The protein below binds the small molecule below.
Small molecule (SMILES): CC(=O)N[C@H]1[C@H](O)[C@H](O)[C@@H](O[C@@H]2[C@H](O)[C@H](O[C@@H]3[C@H](O)[C@@H](O[C@@H]4[C@H](O)[C@@H](O[C@@H]5[C@H](O)[C@H](O[C@@H]6[C@H](O)[C@@H](O)O[C@H](C)[C@H]6NC(C)=O)O[C@H](CO)[C@H]5O)O[C@H](C)[C@H]4NC(C)=O)O[C@H](C)[C@H]3NC(C)=O)O[C@H](CO)[C@H]2O)O[C@@H]1C

Sequence of chain 1.E:
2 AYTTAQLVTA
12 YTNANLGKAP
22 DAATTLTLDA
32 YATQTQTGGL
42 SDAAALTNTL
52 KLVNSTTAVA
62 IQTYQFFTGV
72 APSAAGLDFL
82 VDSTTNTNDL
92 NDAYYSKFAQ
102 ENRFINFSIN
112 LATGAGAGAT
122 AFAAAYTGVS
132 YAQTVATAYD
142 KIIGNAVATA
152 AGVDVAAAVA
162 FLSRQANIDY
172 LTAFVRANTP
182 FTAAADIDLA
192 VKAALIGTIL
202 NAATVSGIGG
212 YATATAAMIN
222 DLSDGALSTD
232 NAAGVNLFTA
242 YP

Binding-site contacts:
Ligand atom O7 contacts residue ASN87 of chain 1.E at 3.4 Å (h-bond).
Ligand atom C4 contacts residue ASN111 of chain 1.E at 3.5 Å.
Ligand atom O2 contacts residue TYR65 of chain 1.E at 2.7 Å (h-bond).
Ligand atom C6 contacts residue ASN111 of chain 1.E at 3.7 Å.
Ligand atom O7 contacts residue ALA116 of chain 1.E at 3.8 Å.
Ligand atom C3 contacts residue PHE80 of chain 1.E at 3.6 Å (hydrophobic).
Ligand atom C6 contacts residue GLY117 of chain 1.E at 3.8 Å.
Ligand atom C6 contacts residue TYR65 of chain 1.E at 3.6 Å (hydrophobic).
Ligand atom C6 contacts residue ASN89 of chain 1.E at 3.7 Å.
Ligand atom C6 contacts residue ASN179 of chain 1.E at 3.3 Å.
Ligand atom O7 contacts residue ASN107 of chain 1.E at 2.5 Å (h-bond).
Ligand atom O7 contacts residue ASN89 of chain 1.E at 3.4 Å (h-bond).
Ligand atom C2 contacts residue TYR65 of chain 1.E at 3.8 Å (hydrophobic).
Ligand atom O5 contacts residue ASN111 of chain 1.E at 3.6 Å.
Ligand atom C7 contacts residue ALA116 of chain 1.E at 3.6 Å (hydrophobic).
Ligand atom O2 contacts residue TYR95 of chain 1.E at 3.6 Å.
Ligand atom N4 contacts residue ASN179 of chain 1.E at 3.5 Å.
Ligand atom O7 contacts residue SER74 of chain 1.E at 3.0 Å (h-bond).
Ligand atom O7 contacts residue GLY77 of chain 1.E at 3.4 Å.
Ligand atom O5 contacts residue PHE80 of chain 1.E at 3.8 Å.
Ligand atom O2 contacts residue TYR95 of chain 1.E at 2.2 Å (h-bond).
Ligand atom C6 contacts residue PHE99 of chain 1.E at 3.6 Å (hydrophobic).
Ligand atom C2 contacts residue TYR95 of chain 1.E at 3.4 Å (hydrophobic).
Ligand atom C6 contacts residue TYR95 of chain 1.E at 3.6 Å (hydrophobic).
Ligand atom O7 contacts residue PRO73 of chain 1.E at 3.7 Å.
Ligand atom O2 contacts residue ASN111 of chain 1.E at 3.8 Å.
Ligand atom C2 contacts residue TYR95 of chain 1.E at 3.3 Å (hydrophobic).
Ligand atom C7 contacts residue ASN107 of chain 1.E at 3.4 Å.
Ligand atom O7 contacts residue GLY117 of chain 1.E at 3.7 Å.
Ligand atom C8 contacts residue ASN89 of chain 1.E at 3.7 Å.
Ligand atom C8 contacts residue ALA116 of chain 1.E at 3.3 Å (hydrophobic).
Ligand atom C8 contacts residue THR180 of chain 1.E at 3.8 Å.
Ligand atom C8 contacts residue ASN179 of chain 1.E at 3.8 Å.
Ligand atom C6 contacts residue GLY77 of chain 1.E at 3.8 Å.
Ligand atom C8 contacts residue PHE175 of chain 1.E at 3.6 Å (hydrophobic).
Ligand atom C7 contacts residue ASN89 of chain 1.E at 3.6 Å.
Ligand atom O6 contacts residue ASN111 of chain 1.E at 2.6 Å (h-bond).
Ligand atom O7 contacts residue ALA118 of chain 1.E at 3.3 Å (h-bond).
Ligand atom C6 contacts residue ASN111 of chain 1.E at 3.4 Å.
Ligand atom O3 contacts residue TYR65 of chain 1.E at 3.6 Å (h-bond).